Binding-site contacts:
Ligand atom O5 contacts residue ASN82 of chain 1.A at 2.2 Å (h-bond).
Ligand atom C2 contacts residue ASN82 of chain 1.A at 2.4 Å.
Ligand atom C7 contacts residue TYR1 of chain 1.C at 4.1 Å (hydrophobic).
Ligand atom C1 contacts residue ASN82 of chain 1.A at 1.4 Å.
Ligand atom O7 contacts residue TYR81 of chain 1.A at 3.7 Å.
Ligand atom O7 contacts residue ASN82 of chain 1.A at 3.5 Å (h-bond).
Ligand atom O5 contacts residue SER58 of chain 1.A at 3.6 Å.
Ligand atom C7 contacts residue TYR81 of chain 1.A at 3.9 Å (hydrophobic).
Ligand atom C8 contacts residue TYR1 of chain 1.C at 3.6 Å (hydrophobic).
Ligand atom C3 contacts residue ASN82 of chain 1.A at 3.7 Å.
Ligand atom C6 contacts residue ASN60 of chain 1.A at 4.3 Å.
Ligand atom C5 contacts residue ASN82 of chain 1.A at 3.5 Å.
Ligand atom C8 contacts residue TYR81 of chain 1.A at 3.6 Å (hydrophobic).
Ligand atom C8 contacts residue ASP23 of chain 1.A at 4.2 Å.
Ligand atom C7 contacts residue SER58 of chain 1.A at 4.4 Å.
Ligand atom N2 contacts residue ASN82 of chain 1.A at 2.9 Å (h-bond).
Ligand atom N2 contacts residue TYR1 of chain 1.C at 4.2 Å.
Ligand atom C2 contacts residue SER58 of chain 1.A at 3.9 Å.
Ligand atom C4 contacts residue ASN82 of chain 1.A at 4.0 Å.
Ligand atom C6 contacts residue SER58 of chain 1.A at 3.8 Å.
Ligand atom O7 contacts residue SER58 of chain 1.A at 3.6 Å.
Ligand atom C1 contacts residue SER58 of chain 1.A at 3.8 Å.
Ligand atom C8 contacts residue ASN60 of chain 1.A at 3.7 Å.
Ligand atom O6 contacts residue ASN60 of chain 1.A at 3.5 Å.
Ligand atom C7 contacts residue ASN82 of chain 1.A at 3.4 Å.

This small molecule binds to this protein.
Small molecule (SMILES): CC(=O)N[C@H]1CO[C@H](CO)[C@@H](OC2O[C@H](CO)[C@@H](O[C@@H]3O[C@H](CO[C@@H]4O[C@H](CO)[C@@H](O)[C@H](O)[C@@H]4O)[C@@H](O)[C@H](O[C@H]4O[C@H](CO)[C@@H](O)[C@H](O)[C@@H]4O)[C@@H]3O)[C@H](O)[C@H]2NC(C)=O)[C@@H]1O

Sequence of chain 1.C:
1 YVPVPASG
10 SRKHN

Sequence of chain 1.A:
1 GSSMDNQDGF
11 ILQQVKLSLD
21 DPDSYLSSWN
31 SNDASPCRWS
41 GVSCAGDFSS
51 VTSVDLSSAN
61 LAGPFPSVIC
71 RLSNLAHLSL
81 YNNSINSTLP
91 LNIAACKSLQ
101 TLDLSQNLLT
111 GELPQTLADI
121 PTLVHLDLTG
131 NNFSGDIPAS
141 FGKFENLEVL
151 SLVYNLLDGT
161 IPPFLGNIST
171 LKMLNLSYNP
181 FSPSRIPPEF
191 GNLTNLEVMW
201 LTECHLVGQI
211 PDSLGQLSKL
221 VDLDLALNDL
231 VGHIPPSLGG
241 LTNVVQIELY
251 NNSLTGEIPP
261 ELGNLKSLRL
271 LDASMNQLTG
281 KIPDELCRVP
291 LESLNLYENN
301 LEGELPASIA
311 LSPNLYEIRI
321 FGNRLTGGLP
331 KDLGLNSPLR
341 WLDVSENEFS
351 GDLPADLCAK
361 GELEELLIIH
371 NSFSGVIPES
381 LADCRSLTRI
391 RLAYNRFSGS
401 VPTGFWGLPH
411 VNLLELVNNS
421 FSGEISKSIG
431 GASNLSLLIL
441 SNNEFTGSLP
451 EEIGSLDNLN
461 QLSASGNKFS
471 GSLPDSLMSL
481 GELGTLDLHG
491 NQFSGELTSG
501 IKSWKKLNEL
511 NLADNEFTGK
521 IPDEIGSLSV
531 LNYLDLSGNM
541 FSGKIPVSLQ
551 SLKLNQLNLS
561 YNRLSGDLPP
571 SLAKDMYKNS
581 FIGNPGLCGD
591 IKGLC